The protein below binds the small molecule below.
Small molecule (SMILES): O=C(O)[C@@H](O)CS(=O)(=O)O

Binding-site contacts:
Ligand atom O12 contacts residue GLY85 of chain 1.A at 3.6 Å.
Ligand atom O2 contacts residue THR115 of chain 1.A at 3.8 Å.
Ligand atom S contacts residue ARG41 of chain 1.A at 3.6 Å.
Ligand atom O1S contacts residue LEU40 of chain 1.A at 3.5 Å (h-bond).
Ligand atom O1S contacts residue ARG41 of chain 1.A at 3.5 Å (salt-bridge).
Ligand atom C3 contacts residue ARG41 of chain 1.A at 4.1 Å.
Ligand atom O11 contacts residue GLY85 of chain 1.A at 4.0 Å.
Ligand atom S contacts residue ASN95 of chain 1.A at 3.8 Å.
Ligand atom C1 contacts residue LYS84 of chain 1.A at 3.9 Å.
Ligand atom O2S contacts residue LEU40 of chain 1.A at 2.7 Å (h-bond).
Ligand atom O2 contacts residue ASN116 of chain 1.A at 3.4 Å (h-bond).
Ligand atom C1 contacts residue HIS213 of chain 1.A at 3.5 Å.
Ligand atom O11 contacts residue LYS84 of chain 1.A at 4.0 Å.
Ligand atom C1 contacts residue GLY85 of chain 1.A at 3.5 Å.
Ligand atom C3 contacts residue HIS213 of chain 1.A at 3.8 Å.
Ligand atom O1S contacts residue ASP38 of chain 1.A at 3.9 Å.
Ligand atom O1S contacts residue ASN95 of chain 1.A at 3.9 Å.
Ligand atom C3 contacts residue GLY85 of chain 1.A at 3.7 Å.
Ligand atom O2S contacts residue ARG41 of chain 1.A at 2.5 Å (salt-bridge).
Ligand atom S contacts residue LEU40 of chain 1.A at 3.6 Å (h-bond).
Ligand atom O1S contacts residue GLU82 of chain 1.A at 3.2 Å (salt-bridge).
Ligand atom O12 contacts residue ARG216 of chain 1.A at 3.4 Å.
Ligand atom O2S contacts residue ASN95 of chain 1.A at 3.9 Å.
Ligand atom C3 contacts residue LEU40 of chain 1.A at 4.1 Å (hydrophobic).
Ligand atom O12 contacts residue LYS84 of chain 1.A at 4.0 Å.
Ligand atom O3S contacts residue GLU82 of chain 1.A at 3.0 Å.
Ligand atom C3 contacts residue GLU82 of chain 1.A at 4.2 Å.
Ligand atom C2 contacts residue HIS213 of chain 1.A at 3.9 Å.
Ligand atom O2 contacts residue GLU82 of chain 1.A at 3.6 Å (salt-bridge).
Ligand atom O3S contacts residue ASN95 of chain 1.A at 3.0 Å (h-bond).
Ligand atom O3S contacts residue ARG41 of chain 1.A at 3.0 Å (salt-bridge).
Ligand atom C2 contacts residue GLU82 of chain 1.A at 3.6 Å.
Ligand atom S contacts residue GLU82 of chain 1.A at 3.7 Å.
Ligand atom O2 contacts residue HIS213 of chain 1.A at 3.6 Å.
Ligand atom O12 contacts residue HIS213 of chain 1.A at 3.6 Å.
Ligand atom C3 contacts residue ILE217 of chain 1.A at 4.2 Å (hydrophobic).
Ligand atom O11 contacts residue HIS213 of chain 1.A at 3.9 Å.
Ligand atom C2 contacts residue GLY85 of chain 1.A at 3.6 Å.
Ligand atom O12 contacts residue LEU220 of chain 1.A at 4.0 Å.
Ligand atom O11 contacts residue TYR160 of chain 1.A at 3.5 Å (h-bond).

Sequence of chain 1.A:
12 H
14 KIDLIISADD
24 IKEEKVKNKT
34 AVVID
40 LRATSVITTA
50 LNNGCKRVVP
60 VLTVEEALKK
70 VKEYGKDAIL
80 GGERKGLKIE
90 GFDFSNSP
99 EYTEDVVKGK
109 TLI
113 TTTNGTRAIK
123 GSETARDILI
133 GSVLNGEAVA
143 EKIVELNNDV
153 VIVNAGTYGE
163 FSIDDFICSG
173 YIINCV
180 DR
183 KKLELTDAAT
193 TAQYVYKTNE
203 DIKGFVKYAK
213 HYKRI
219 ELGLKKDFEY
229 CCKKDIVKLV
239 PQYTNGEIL